Sequence of chain 1.A:
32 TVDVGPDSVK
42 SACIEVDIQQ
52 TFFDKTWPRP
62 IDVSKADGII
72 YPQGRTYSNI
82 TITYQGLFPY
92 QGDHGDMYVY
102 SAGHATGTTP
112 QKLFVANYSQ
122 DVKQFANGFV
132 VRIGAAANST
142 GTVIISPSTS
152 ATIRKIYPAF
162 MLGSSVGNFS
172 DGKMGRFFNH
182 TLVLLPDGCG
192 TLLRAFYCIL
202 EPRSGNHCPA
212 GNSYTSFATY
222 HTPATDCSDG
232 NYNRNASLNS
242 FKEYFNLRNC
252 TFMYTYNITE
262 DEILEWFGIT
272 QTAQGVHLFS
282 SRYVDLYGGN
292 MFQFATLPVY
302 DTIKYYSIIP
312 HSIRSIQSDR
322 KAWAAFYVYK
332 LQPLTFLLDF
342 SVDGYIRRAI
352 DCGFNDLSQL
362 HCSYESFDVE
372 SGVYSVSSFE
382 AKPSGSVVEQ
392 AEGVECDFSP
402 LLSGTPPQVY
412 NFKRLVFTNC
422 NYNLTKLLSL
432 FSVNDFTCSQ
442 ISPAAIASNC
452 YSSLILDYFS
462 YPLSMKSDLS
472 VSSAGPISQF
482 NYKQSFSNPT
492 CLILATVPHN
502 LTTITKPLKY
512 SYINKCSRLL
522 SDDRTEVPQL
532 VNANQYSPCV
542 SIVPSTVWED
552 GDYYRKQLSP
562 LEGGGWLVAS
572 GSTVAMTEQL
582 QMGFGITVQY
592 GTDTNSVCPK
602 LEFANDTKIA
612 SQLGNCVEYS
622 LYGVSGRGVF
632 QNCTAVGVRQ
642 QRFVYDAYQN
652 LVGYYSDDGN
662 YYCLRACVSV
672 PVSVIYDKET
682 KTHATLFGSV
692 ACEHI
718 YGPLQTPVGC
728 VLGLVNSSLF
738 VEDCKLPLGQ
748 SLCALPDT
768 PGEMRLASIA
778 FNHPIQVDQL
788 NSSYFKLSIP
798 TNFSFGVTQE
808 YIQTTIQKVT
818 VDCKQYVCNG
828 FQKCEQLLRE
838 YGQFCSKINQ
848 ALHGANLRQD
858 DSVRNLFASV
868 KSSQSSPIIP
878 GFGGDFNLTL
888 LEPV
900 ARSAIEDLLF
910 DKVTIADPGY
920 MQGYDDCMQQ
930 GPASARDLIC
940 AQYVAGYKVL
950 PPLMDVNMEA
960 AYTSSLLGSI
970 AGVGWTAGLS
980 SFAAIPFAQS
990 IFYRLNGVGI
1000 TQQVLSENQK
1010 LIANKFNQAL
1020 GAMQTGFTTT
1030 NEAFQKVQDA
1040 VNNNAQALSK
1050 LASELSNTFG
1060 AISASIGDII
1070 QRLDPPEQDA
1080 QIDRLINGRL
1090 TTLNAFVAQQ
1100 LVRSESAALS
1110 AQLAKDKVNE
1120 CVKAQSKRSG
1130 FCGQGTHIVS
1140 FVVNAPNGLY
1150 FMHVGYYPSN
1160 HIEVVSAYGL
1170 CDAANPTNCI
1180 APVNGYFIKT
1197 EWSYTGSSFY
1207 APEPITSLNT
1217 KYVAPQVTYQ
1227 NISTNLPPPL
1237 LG

A protein and the small-molecule ligand that binds it are described below.
Small molecule (SMILES): CC(=O)N[C@H]1[C@H](O[C@H]2[C@H](O)[C@@H](NC(C)=O)CO[C@@H]2CO)O[C@H](CO)[C@@H](O)[C@@H]1O

Binding-site contacts:
Ligand atom C7 contacts residue ASN80 of chain 1.A at 3.5 Å.
Ligand atom C7 contacts residue VAL343 of chain 1.A at 4.0 Å (hydrophobic).
Ligand atom N2 contacts residue VAL343 of chain 1.A at 3.9 Å.
Ligand atom C3 contacts residue ASN80 of chain 1.A at 3.8 Å.
Ligand atom C1 contacts residue ASN80 of chain 1.A at 1.4 Å.
Ligand atom C6 contacts residue SER933 of chain 1.A at 4.2 Å.
Ligand atom C8 contacts residue VAL343 of chain 1.A at 3.8 Å (hydrophobic).
Ligand atom C5 contacts residue ASN80 of chain 1.A at 3.7 Å.
Ligand atom O7 contacts residue ASN80 of chain 1.A at 3.6 Å.
Ligand atom C2 contacts residue ASN80 of chain 1.A at 2.5 Å.
Ligand atom C4 contacts residue ASN80 of chain 1.A at 4.3 Å.
Ligand atom O5 contacts residue ASN80 of chain 1.A at 2.4 Å (h-bond).
Ligand atom N2 contacts residue ASN80 of chain 1.A at 3.0 Å (h-bond).